Sequence of chain 1.A:
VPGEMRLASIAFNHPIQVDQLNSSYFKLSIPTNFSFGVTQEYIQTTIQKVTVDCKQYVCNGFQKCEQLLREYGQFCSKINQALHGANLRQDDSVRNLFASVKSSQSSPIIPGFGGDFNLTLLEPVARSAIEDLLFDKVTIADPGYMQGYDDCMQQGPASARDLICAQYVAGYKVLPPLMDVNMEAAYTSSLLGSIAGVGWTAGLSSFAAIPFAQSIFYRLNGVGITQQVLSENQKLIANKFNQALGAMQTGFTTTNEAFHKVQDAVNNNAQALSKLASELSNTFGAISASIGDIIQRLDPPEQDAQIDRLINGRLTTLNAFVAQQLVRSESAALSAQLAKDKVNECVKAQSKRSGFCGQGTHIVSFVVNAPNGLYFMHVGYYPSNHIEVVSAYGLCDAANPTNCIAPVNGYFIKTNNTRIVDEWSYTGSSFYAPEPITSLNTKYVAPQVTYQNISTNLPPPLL

Binding-site contacts:
Ligand atom C7 contacts residue ASN785 of chain 1.A at 3.2 Å.
Ligand atom C1 contacts residue ASN785 of chain 1.A at 1.4 Å.
Ligand atom O7 contacts residue ASN785 of chain 1.A at 3.2 Å (h-bond).
Ligand atom C3 contacts residue ASN785 of chain 1.A at 3.7 Å.
Ligand atom C8 contacts residue GLN1003 of chain 1.A at 3.4 Å.
Ligand atom O5 contacts residue ASN785 of chain 1.A at 2.3 Å (h-bond).
Ligand atom O7 contacts residue ASN1145 of chain 1.A at 2.9 Å (h-bond).
Ligand atom C6 contacts residue SER787 of chain 1.A at 4.4 Å.
Ligand atom C4 contacts residue ASN785 of chain 1.A at 4.2 Å.
Ligand atom C7 contacts residue ASN1145 of chain 1.A at 4.0 Å.
Ligand atom C5 contacts residue ASN785 of chain 1.A at 3.6 Å.
Ligand atom C8 contacts residue ASN785 of chain 1.A at 4.4 Å.
Ligand atom O7 contacts residue GLN1003 of chain 1.A at 4.3 Å.
Ligand atom N2 contacts residue ASN785 of chain 1.A at 2.9 Å (h-bond).
Ligand atom C2 contacts residue ASN785 of chain 1.A at 2.4 Å.

This protein binds this small molecule.
Small molecule (SMILES): CC(=O)N[C@H]1[C@H](O[C@H]2[C@H](O)[C@@H](NC(C)=O)CO[C@@H]2CO)O[C@H](CO)[C@@H](O)[C@@H]1O